Sequence of chain 1.A:
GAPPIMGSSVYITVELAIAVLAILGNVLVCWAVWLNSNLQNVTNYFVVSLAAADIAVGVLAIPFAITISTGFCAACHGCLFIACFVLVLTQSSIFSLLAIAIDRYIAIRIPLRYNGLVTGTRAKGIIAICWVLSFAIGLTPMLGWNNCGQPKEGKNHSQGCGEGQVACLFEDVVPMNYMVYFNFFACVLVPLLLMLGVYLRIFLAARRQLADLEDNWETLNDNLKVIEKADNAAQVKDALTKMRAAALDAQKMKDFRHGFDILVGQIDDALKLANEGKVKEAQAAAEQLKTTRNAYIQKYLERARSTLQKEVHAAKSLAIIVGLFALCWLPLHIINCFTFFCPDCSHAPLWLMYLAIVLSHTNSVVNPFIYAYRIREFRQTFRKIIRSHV

A protein and the small-molecule ligand that binds it are described below.
Small molecule (SMILES): CC(C)CCC[C@@H](C)[C@H]1CC[C@H]2[C@@H]3CC=C4C[C@@H](O)CC[C@]4(C)[C@H]3CC[C@]12C

Binding-site contacts:
Ligand atom C26 contacts residue LEU368 of chain 1.A at 3.9 Å (hydrophobic).
Ligand atom C19 contacts residue PHE376 of chain 1.A at 3.8 Å (hydrophobic).
Ligand atom C5 contacts residue PHE376 of chain 1.A at 3.8 Å (hydrophobic).
Ligand atom C25 contacts residue LEU368 of chain 1.A at 3.8 Å (hydrophobic).
Ligand atom C11 contacts residue CLR1 of chain 1.F at 4.1 Å.
Ligand atom C4 contacts residue PHE376 of chain 1.A at 3.6 Å (hydrophobic).
Ligand atom C2 contacts residue PHE379 of chain 1.A at 3.6 Å (hydrophobic).
Ligand atom C25 contacts residue LEU212 of chain 1.A at 4.2 Å (hydrophobic).
Ligand atom C27 contacts residue LEU212 of chain 1.A at 3.9 Å (hydrophobic).
Ligand atom C21 contacts residue CLR1 of chain 1.F at 3.9 Å.
Ligand atom C1 contacts residue PHE379 of chain 1.A at 3.8 Å (hydrophobic).
Ligand atom C21 contacts residue PHE207 of chain 1.A at 4.4 Å (hydrophobic).
Ligand atom C19 contacts residue PHE379 of chain 1.A at 4.3 Å (hydrophobic).
Ligand atom C2 contacts residue CLR1 of chain 1.F at 3.7 Å.
Ligand atom C7 contacts residue PHE376 of chain 1.A at 4.2 Å (hydrophobic).
Ligand atom C11 contacts residue PHE379 of chain 1.A at 3.8 Å (hydrophobic).
Ligand atom C11 contacts residue CYS375 of chain 1.A at 4.2 Å (hydrophobic).
Ligand atom C21 contacts residue LEU212 of chain 1.A at 4.4 Å (hydrophobic).
Ligand atom C18 contacts residue ILE372 of chain 1.A at 4.3 Å (hydrophobic).
Ligand atom C6 contacts residue PHE376 of chain 1.A at 3.9 Å (hydrophobic).
Ligand atom O1 contacts residue CYS380 of chain 1.A at 3.7 Å.
Ligand atom C1 contacts residue CLR1 of chain 1.F at 3.6 Å.
Ligand atom C19 contacts residue CYS375 of chain 1.A at 3.8 Å (hydrophobic).
Ligand atom C18 contacts residue CYS375 of chain 1.A at 4.2 Å (hydrophobic).
Ligand atom C2 contacts residue CYS380 of chain 1.A at 4.4 Å (hydrophobic).
Ligand atom C24 contacts residue LEU368 of chain 1.A at 4.0 Å (hydrophobic).
Ligand atom C12 contacts residue CLR1 of chain 1.F at 4.0 Å.
Ligand atom C21 contacts residue PHE208 of chain 1.A at 4.4 Å (hydrophobic).